Sequence of chain 1.A:
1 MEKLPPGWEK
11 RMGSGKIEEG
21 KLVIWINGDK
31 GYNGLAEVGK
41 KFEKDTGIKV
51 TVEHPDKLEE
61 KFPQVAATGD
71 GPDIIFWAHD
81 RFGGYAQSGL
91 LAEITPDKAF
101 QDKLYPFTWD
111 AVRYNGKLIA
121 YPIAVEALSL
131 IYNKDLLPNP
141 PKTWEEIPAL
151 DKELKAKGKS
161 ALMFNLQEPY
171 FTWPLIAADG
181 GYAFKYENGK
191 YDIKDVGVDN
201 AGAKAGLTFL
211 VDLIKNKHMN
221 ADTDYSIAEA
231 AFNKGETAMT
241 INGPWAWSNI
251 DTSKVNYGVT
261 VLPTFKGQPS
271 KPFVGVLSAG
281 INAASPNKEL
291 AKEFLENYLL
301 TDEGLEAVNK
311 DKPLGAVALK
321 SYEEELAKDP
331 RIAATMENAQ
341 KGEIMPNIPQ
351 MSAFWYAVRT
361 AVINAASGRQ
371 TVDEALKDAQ

Binding-site contacts:
Ligand atom O3 contacts residue TRP355 of chain 1.A at 3.9 Å.
Ligand atom C4 contacts residue TRP355 of chain 1.A at 3.6 Å (hydrophobic).
Ligand atom O2 contacts residue ASP80 of chain 1.A at 2.8 Å (salt-bridge).
Ligand atom O3 contacts residue TRP77 of chain 1.A at 3.1 Å (h-bond).
Ligand atom O1 contacts residue LYS30 of chain 1.A at 2.8 Å (salt-bridge).
Ligand atom C3 contacts residue ASP80 of chain 1.A at 3.5 Å.
Ligand atom C1 contacts residue LYS30 of chain 1.A at 3.5 Å.
Ligand atom O2 contacts residue ALA78 of chain 1.A at 3.4 Å.
Ligand atom O2 contacts residue GLU126 of chain 1.A at 2.6 Å (salt-bridge).
Ligand atom C6 contacts residue GLU168 of chain 1.A at 3.5 Å.
Ligand atom O6 contacts residue TYR170 of chain 1.A at 3.0 Å (h-bond).
Ligand atom C2 contacts residue MET345 of chain 1.A at 3.8 Å (hydrophobic).
Ligand atom O3 contacts residue GLU126 of chain 1.A at 3.8 Å.
Ligand atom O3 contacts residue ALA78 of chain 1.A at 3.5 Å.
Ligand atom C1 contacts residue MET345 of chain 1.A at 3.9 Å (hydrophobic).
Ligand atom O6 contacts residue GLU168 of chain 1.A at 3.0 Å (salt-bridge).
Ligand atom O3 contacts residue ASP80 of chain 1.A at 2.7 Å (salt-bridge).
Ligand atom C2 contacts residue LYS30 of chain 1.A at 3.7 Å.
Ligand atom C1 contacts residue TRP245 of chain 1.A at 3.8 Å (hydrophobic).
Ligand atom C6 contacts residue TYR170 of chain 1.A at 3.7 Å (hydrophobic).
Ligand atom O6 contacts residue PRO169 of chain 1.A at 3.3 Å.
Ligand atom C2 contacts residue GLU126 of chain 1.A at 3.4 Å.
Ligand atom O4 contacts residue ARG81 of chain 1.A at 2.7 Å (salt-bridge).
Ligand atom C1 contacts residue ASP29 of chain 1.A at 3.5 Å.
Ligand atom O5 contacts residue ASP29 of chain 1.A at 3.9 Å.
Ligand atom O6 contacts residue PHE171 of chain 1.A at 3.6 Å.
Ligand atom O1 contacts residue ASN27 of chain 1.A at 3.5 Å (h-bond).
Ligand atom O2 contacts residue TRP77 of chain 1.A at 3.5 Å (h-bond).
Ligand atom C3 contacts residue TRP77 of chain 1.A at 3.5 Å (hydrophobic).
Ligand atom C6 contacts residue PRO169 of chain 1.A at 3.8 Å (hydrophobic).
Ligand atom C4 contacts residue ARG81 of chain 1.A at 3.8 Å.
Ligand atom O1 contacts residue ASP29 of chain 1.A at 2.8 Å (salt-bridge).
Ligand atom C1 contacts residue TYR170 of chain 1.A at 3.5 Å (hydrophobic).
Ligand atom O4 contacts residue TRP355 of chain 1.A at 3.8 Å.
Ligand atom C2 contacts residue TRP245 of chain 1.A at 3.8 Å (hydrophobic).
Ligand atom C6 contacts residue TRP355 of chain 1.A at 3.5 Å (hydrophobic).
Ligand atom O2 contacts residue LYS30 of chain 1.A at 2.8 Å (salt-bridge).
Ligand atom O3 contacts residue ARG81 of chain 1.A at 3.0 Å (salt-bridge).
Ligand atom O5 contacts residue TYR170 of chain 1.A at 3.3 Å.
Ligand atom C2 contacts residue ASP80 of chain 1.A at 3.3 Å.

The protein below binds the small molecule below.
Small molecule (SMILES): OC[C@H]1O[C@H](O[C@H]2[C@H](O)[C@@H](O)[C@@H](O)O[C@@H]2CO)[C@H](O)[C@@H](O)[C@@H]1O